Sequence of chain 1.B:
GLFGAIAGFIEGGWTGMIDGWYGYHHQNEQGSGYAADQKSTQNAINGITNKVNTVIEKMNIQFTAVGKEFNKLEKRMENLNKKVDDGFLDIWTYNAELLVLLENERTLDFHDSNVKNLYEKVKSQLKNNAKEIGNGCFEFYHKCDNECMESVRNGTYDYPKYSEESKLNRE

Sequence of chain 1.A:
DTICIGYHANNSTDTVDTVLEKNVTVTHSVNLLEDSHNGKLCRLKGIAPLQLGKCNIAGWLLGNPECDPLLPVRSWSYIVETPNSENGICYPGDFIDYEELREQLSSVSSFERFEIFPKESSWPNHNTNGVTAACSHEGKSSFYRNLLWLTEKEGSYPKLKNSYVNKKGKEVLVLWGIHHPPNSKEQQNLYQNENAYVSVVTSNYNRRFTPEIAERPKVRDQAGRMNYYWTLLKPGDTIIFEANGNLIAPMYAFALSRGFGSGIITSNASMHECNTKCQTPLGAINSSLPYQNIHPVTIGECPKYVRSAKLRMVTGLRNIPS

This protein binds this small molecule.
Small molecule (SMILES): O=C(c1ccc(N=[S@](=O)(F)N2Cc3cccnc3C2)cc1Cl)N1CCO[C@@H](c2ccccc2)C1

Binding-site contacts:
Ligand atom C17 contacts residue THR316 of chain 1.A at 3.6 Å.
Ligand atom C23 contacts residue SER289 of chain 1.A at 3.3 Å.
Ligand atom O3 contacts residue VAL52 of chain 1.B at 3.2 Å.
Ligand atom O2 contacts residue TRP21 of chain 1.B at 3.3 Å.
Ligand atom C10 contacts residue HIS29 of chain 1.A at 3.6 Å.
Ligand atom O3 contacts residue THR49 of chain 1.B at 3.0 Å.
Ligand atom C7 contacts residue ILE45 of chain 1.B at 3.4 Å (hydrophobic).
Ligand atom C24 contacts residue ILE56 of chain 1.B at 3.7 Å (hydrophobic).
Ligand atom C7 contacts residue TRP21 of chain 1.B at 3.7 Å (hydrophobic).
Ligand atom C6 contacts residue HIS29 of chain 1.A at 4.0 Å.
Ligand atom C15 contacts residue THR316 of chain 1.A at 4.0 Å.
Ligand atom C5 contacts residue TRP21 of chain 1.B at 3.5 Å (hydrophobic).
Ligand atom N2 contacts residue VAL52 of chain 1.B at 3.4 Å.
Ligand atom C5 contacts residue GLY20 of chain 1.B at 3.6 Å.
Ligand atom C18 contacts residue ASN53 of chain 1.B at 3.5 Å.
Ligand atom CL1 contacts residue TRP21 of chain 1.B at 4.0 Å.
Ligand atom C2 contacts residue HIS29 of chain 1.A at 3.5 Å.
Ligand atom C4 contacts residue ILE45 of chain 1.B at 4.0 Å (hydrophobic).
Ligand atom CL1 contacts residue ILE45 of chain 1.B at 3.8 Å.
Ligand atom C16 contacts residue THR316 of chain 1.A at 3.9 Å.
Ligand atom C20 contacts residue ILE56 of chain 1.B at 3.8 Å (hydrophobic).
Ligand atom C10 contacts residue TRP21 of chain 1.B at 3.8 Å (hydrophobic).
Ligand atom O2 contacts residue HIS29 of chain 1.A at 3.2 Å.
Ligand atom C12 contacts residue THR316 of chain 1.A at 3.6 Å.
Ligand atom O1 contacts residue ILE45 of chain 1.B at 3.4 Å.
Ligand atom C6 contacts residue GLY20 of chain 1.B at 4.0 Å.
Ligand atom C22 contacts residue SER289 of chain 1.A at 3.5 Å.
Ligand atom C19 contacts residue ILE56 of chain 1.B at 4.0 Å (hydrophobic).
Ligand atom C1 contacts residue HIS29 of chain 1.A at 3.5 Å.
Ligand atom S1 contacts residue VAL52 of chain 1.B at 3.6 Å.
Ligand atom O2 contacts residue THR316 of chain 1.A at 2.7 Å (h-bond).
Ligand atom N3 contacts residue VAL52 of chain 1.B at 3.5 Å.
Ligand atom C8 contacts residue ILE45 of chain 1.B at 3.5 Å (hydrophobic).
Ligand atom C21 contacts residue VAL31 of chain 1.A at 3.9 Å (hydrophobic).
Ligand atom C3 contacts residue TRP21 of chain 1.B at 4.0 Å (hydrophobic).
Ligand atom C11 contacts residue THR316 of chain 1.A at 3.5 Å.
Ligand atom CL1 contacts residue THR49 of chain 1.B at 3.6 Å.
Ligand atom C23 contacts residue ILE56 of chain 1.B at 3.9 Å (hydrophobic).
Ligand atom C4 contacts residue TRP21 of chain 1.B at 3.3 Å (hydrophobic).
Ligand atom C13 contacts residue THR316 of chain 1.A at 4.0 Å.